This small molecule binds to this protein.
Small molecule (SMILES): C[C@H](O)Cn1cnc2c(N)ncnc21

Sequence of chain 1.B:
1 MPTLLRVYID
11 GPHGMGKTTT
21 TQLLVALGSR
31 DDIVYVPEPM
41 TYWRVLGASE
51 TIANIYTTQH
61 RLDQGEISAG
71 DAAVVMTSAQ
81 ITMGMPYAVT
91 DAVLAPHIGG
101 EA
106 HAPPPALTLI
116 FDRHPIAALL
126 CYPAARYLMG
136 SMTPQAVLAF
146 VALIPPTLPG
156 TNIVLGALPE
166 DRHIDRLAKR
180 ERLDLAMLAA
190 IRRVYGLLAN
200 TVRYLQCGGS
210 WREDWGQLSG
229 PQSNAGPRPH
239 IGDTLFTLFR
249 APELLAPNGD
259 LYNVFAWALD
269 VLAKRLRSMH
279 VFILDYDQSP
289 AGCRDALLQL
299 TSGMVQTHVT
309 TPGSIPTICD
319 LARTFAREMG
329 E

Binding-site contacts:
Ligand atom N3 contacts residue TYR87 of chain 1.B at 3.6 Å.
Ligand atom C8 contacts residue ARP1 of chain 1.H at 0.0 Å.
Ligand atom C7 contacts residue ARP1 of chain 1.H at 0.1 Å.
Ligand atom O1 contacts residue ARP1 of chain 1.H at 0.1 Å.
Ligand atom C6 contacts residue ARP1 of chain 1.H at 0.0 Å.
Ligand atom C4 contacts residue MET83 of chain 1.B at 3.4 Å (hydrophobic).
Ligand atom O1 contacts residue HIS13 of chain 1.B at 3.7 Å.
Ligand atom N3 contacts residue ARG118 of chain 1.B at 3.8 Å.
Ligand atom C3 contacts residue ARP1 of chain 1.H at 0.0 Å.
Ligand atom O1 contacts residue TYR127 of chain 1.B at 3.7 Å.
Ligand atom C8 contacts residue GLU180 of chain 1.B at 3.8 Å.
Ligand atom C1 contacts residue TYR127 of chain 1.B at 3.3 Å (hydrophobic).
Ligand atom N4 contacts residue ARG118 of chain 1.B at 3.7 Å.
Ligand atom N5 contacts residue GLN80 of chain 1.B at 2.7 Å (h-bond).
Ligand atom C6 contacts residue ARG118 of chain 1.B at 3.2 Å.
Ligand atom N2 contacts residue GLN80 of chain 1.B at 2.6 Å (h-bond).
Ligand atom C3 contacts residue MET83 of chain 1.B at 3.4 Å (hydrophobic).
Ligand atom C2 contacts residue GLN80 of chain 1.B at 3.3 Å.
Ligand atom C2 contacts residue TYR127 of chain 1.B at 3.7 Å (hydrophobic).
Ligand atom O1 contacts residue GLU180 of chain 1.B at 3.5 Å (salt-bridge).
Ligand atom C1 contacts residue GLN80 of chain 1.B at 3.3 Å.
Ligand atom N2 contacts residue ARP1 of chain 1.H at 0.0 Å (h-bond).
Ligand atom C9 contacts residue ARP1 of chain 1.H at 0.0 Å.
Ligand atom N1 contacts residue ARP1 of chain 1.H at 0.0 Å (h-bond).
Ligand atom N1 contacts residue MET83 of chain 1.B at 3.7 Å.
Ligand atom C7 contacts residue ARG118 of chain 1.B at 3.7 Å.
Ligand atom N2 contacts residue TYR127 of chain 1.B at 3.2 Å.
Ligand atom N1 contacts residue TYR127 of chain 1.B at 3.4 Å.
Ligand atom C9 contacts residue GLU180 of chain 1.B at 3.1 Å.
Ligand atom C4 contacts residue ARP1 of chain 1.H at 0.0 Å.
Ligand atom C6 contacts residue TYR87 of chain 1.B at 3.5 Å (hydrophobic).
Ligand atom N5 contacts residue ARP1 of chain 1.H at 0.2 Å (h-bond).
Ligand atom N5 contacts residue ALA123 of chain 1.B at 2.9 Å.
Ligand atom C2 contacts residue ARP1 of chain 1.H at 0.0 Å.
Ligand atom C1 contacts residue ARP1 of chain 1.H at 0.0 Å.
Ligand atom N4 contacts residue ARP1 of chain 1.H at 0.0 Å (h-bond).
Ligand atom C6 contacts residue TRP43 of chain 1.B at 3.6 Å (hydrophobic).
Ligand atom C1 contacts residue MET83 of chain 1.B at 3.8 Å (hydrophobic).
Ligand atom N3 contacts residue ARP1 of chain 1.H at 0.0 Å (h-bond).
Ligand atom C2 contacts residue MET83 of chain 1.B at 3.7 Å (hydrophobic).